Sequence of chain 1.B:
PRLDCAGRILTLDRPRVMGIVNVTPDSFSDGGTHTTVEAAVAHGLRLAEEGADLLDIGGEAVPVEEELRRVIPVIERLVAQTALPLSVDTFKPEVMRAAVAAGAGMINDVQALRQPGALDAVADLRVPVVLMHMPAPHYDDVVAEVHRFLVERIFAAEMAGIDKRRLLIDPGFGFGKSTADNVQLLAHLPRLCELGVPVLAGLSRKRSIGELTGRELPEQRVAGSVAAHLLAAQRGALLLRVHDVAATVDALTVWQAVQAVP

A small-molecule ligand and the protein it binds are described below.
Small molecule (SMILES): Nc1nc2ncc(CNc3ccc(C(=O)O)cc3)nc2c(=O)[nH]1

Binding-site contacts:
Ligand atom C2 contacts residue MET144 of chain 1.B at 3.8 Å (hydrophobic).
Ligand atom CAQ contacts residue SO41 of chain 1.F at 3.7 Å.
Ligand atom C4 contacts residue LYS226 of chain 1.B at 3.6 Å.
Ligand atom N8 contacts residue ARG261 of chain 1.B at 3.5 Å.
Ligand atom N2 contacts residue LEU220 of chain 1.B at 3.5 Å.
Ligand atom OAJ contacts residue ARG227 of chain 1.B at 3.5 Å (salt-bridge).
Ligand atom CBX contacts residue LYS226 of chain 1.B at 3.5 Å.
Ligand atom N3 contacts residue MET144 of chain 1.B at 3.5 Å (h-bond).
Ligand atom N10 contacts residue PHE195 of chain 1.B at 3.1 Å.
Ligand atom C8A contacts residue ASP101 of chain 1.B at 3.7 Å.
Ligand atom N5 contacts residue ARG261 of chain 1.B at 3.5 Å (salt-bridge).
Ligand atom C4A contacts residue ARG261 of chain 1.B at 3.6 Å.
Ligand atom O4 contacts residue LYS226 of chain 1.B at 2.8 Å (salt-bridge).
Ligand atom CAT contacts residue GLY194 of chain 1.B at 3.4 Å.
Ligand atom C7 contacts residue ASP101 of chain 1.B at 3.6 Å.
Ligand atom N3 contacts residue ASP190 of chain 1.B at 2.8 Å (salt-bridge).
Ligand atom C8A contacts residue ARG261 of chain 1.B at 3.6 Å.
Ligand atom N5 contacts residue LYS226 of chain 1.B at 3.2 Å (salt-bridge).
Ligand atom C4A contacts residue PHE195 of chain 1.B at 3.6 Å (hydrophobic).
Ligand atom CAS contacts residue LYS226 of chain 1.B at 3.8 Å.
Ligand atom OXT contacts residue LYS226 of chain 1.B at 3.6 Å.
Ligand atom C9 contacts residue SO41 of chain 1.F at 3.3 Å.
Ligand atom C2 contacts residue ASN120 of chain 1.B at 3.5 Å.
Ligand atom O4 contacts residue GLY222 of chain 1.B at 3.5 Å (h-bond).
Ligand atom N2 contacts residue ASP190 of chain 1.B at 2.9 Å (salt-bridge).
Ligand atom N1 contacts residue ASN120 of chain 1.B at 2.9 Å (h-bond).
Ligand atom C7 contacts residue ARG261 of chain 1.B at 3.6 Å.
Ligand atom OXT contacts residue ARG227 of chain 1.B at 2.8 Å (salt-bridge).
Ligand atom N2 contacts residue ASN120 of chain 1.B at 2.6 Å (h-bond).
Ligand atom N10 contacts residue LYS226 of chain 1.B at 3.7 Å.
Ligand atom OXT contacts residue SO41 of chain 1.G at 3.6 Å (h-bond).
Ligand atom N8 contacts residue ASP101 of chain 1.B at 2.8 Å (salt-bridge).
Ligand atom CBV contacts residue ARG227 of chain 1.B at 3.5 Å.
Ligand atom C6 contacts residue ARG261 of chain 1.B at 3.4 Å.
Ligand atom N5 contacts residue PHE195 of chain 1.B at 3.3 Å.
Ligand atom N1 contacts residue ASP101 of chain 1.B at 3.7 Å.
Ligand atom C6 contacts residue PHE195 of chain 1.B at 3.5 Å (hydrophobic).
Ligand atom N1 contacts residue ARG261 of chain 1.B at 3.6 Å.
Ligand atom C2 contacts residue ASP190 of chain 1.B at 3.3 Å.
Ligand atom CAQ contacts residue LYS226 of chain 1.B at 3.6 Å.